A small-molecule ligand and the protein it binds are described below.
Small molecule (SMILES): C#CCN1C(=O)[C@@H](C)N(CC2CC2)c2nc(Nc3cc(F)c(O)c(F)c3)ncc21

Sequence of chain 1.A:
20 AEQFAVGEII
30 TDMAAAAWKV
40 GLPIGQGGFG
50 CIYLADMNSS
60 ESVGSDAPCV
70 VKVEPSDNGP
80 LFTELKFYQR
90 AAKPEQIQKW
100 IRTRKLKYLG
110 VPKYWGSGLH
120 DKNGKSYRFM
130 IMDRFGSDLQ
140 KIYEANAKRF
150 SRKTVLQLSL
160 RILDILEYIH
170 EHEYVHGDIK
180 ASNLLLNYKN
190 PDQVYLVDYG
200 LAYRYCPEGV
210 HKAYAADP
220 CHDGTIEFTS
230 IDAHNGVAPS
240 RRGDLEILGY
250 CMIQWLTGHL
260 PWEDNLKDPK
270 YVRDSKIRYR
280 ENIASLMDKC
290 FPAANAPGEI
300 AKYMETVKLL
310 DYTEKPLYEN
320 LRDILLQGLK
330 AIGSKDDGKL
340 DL

Binding-site contacts:
Ligand atom O2 contacts residue GLU83 of chain 1.A at 3.8 Å.
Ligand atom O1 contacts residue PHE48 of chain 1.A at 3.5 Å.
Ligand atom F1 contacts residue MET131 of chain 1.A at 3.2 Å.
Ligand atom C1 contacts residue PHE134 of chain 1.A at 3.6 Å (hydrophobic).
Ligand atom C1 contacts residue ASP132 of chain 1.A at 3.3 Å.
Ligand atom C2 contacts residue VAL69 of chain 1.A at 3.8 Å (hydrophobic).
Ligand atom C14 contacts residue GLY135 of chain 1.A at 3.4 Å.
Ligand atom C5 contacts residue TYR87 of chain 1.A at 3.9 Å (hydrophobic).
Ligand atom N4 contacts residue ILE43 of chain 1.A at 3.9 Å.
Ligand atom C1 contacts residue MET131 of chain 1.A at 3.7 Å (hydrophobic).
Ligand atom N5 contacts residue ILE43 of chain 1.A at 3.5 Å.
Ligand atom C13 contacts residue LEU184 of chain 1.A at 3.9 Å (hydrophobic).
Ligand atom C19 contacts residue PHE48 of chain 1.A at 3.6 Å (hydrophobic).
Ligand atom C16 contacts residue ILE43 of chain 1.A at 3.5 Å (hydrophobic).
Ligand atom N4 contacts residue GLY135 of chain 1.A at 3.7 Å.
Ligand atom N1 contacts residue PHE134 of chain 1.A at 3.8 Å.
Ligand atom C2 contacts residue ASP132 of chain 1.A at 3.7 Å.
Ligand atom N2 contacts residue PHE134 of chain 1.A at 3.1 Å (h-bond).
Ligand atom C9 contacts residue ILE43 of chain 1.A at 3.5 Å (hydrophobic).
Ligand atom C12 contacts residue PHE48 of chain 1.A at 3.4 Å (hydrophobic).
Ligand atom C6 contacts residue MET131 of chain 1.A at 3.7 Å (hydrophobic).
Ligand atom N2 contacts residue VAL69 of chain 1.A at 3.8 Å.
Ligand atom C16 contacts residue ARG133 of chain 1.A at 3.7 Å.
Ligand atom C17 contacts residue ILE43 of chain 1.A at 3.9 Å (hydrophobic).
Ligand atom C13 contacts residue ASP137 of chain 1.A at 3.9 Å.
Ligand atom C8 contacts residue PHE134 of chain 1.A at 3.2 Å (hydrophobic).
Ligand atom F1 contacts residue TYR87 of chain 1.A at 3.3 Å.
Ligand atom N2 contacts residue ARG133 of chain 1.A at 3.8 Å.
Ligand atom C13 contacts residue PHE48 of chain 1.A at 3.5 Å (hydrophobic).
Ligand atom N1 contacts residue ASP132 of chain 1.A at 3.2 Å (salt-bridge).
Ligand atom O2 contacts residue TYR87 of chain 1.A at 3.0 Å (h-bond).
Ligand atom C17 contacts residue PHE48 of chain 1.A at 3.6 Å (hydrophobic).
Ligand atom N3 contacts residue LEU184 of chain 1.A at 3.8 Å.
Ligand atom F1 contacts residue PRO111 of chain 1.A at 3.2 Å.
Ligand atom F2 contacts residue LYS71 of chain 1.A at 3.4 Å.
Ligand atom C10 contacts residue ILE43 of chain 1.A at 3.4 Å (hydrophobic).
Ligand atom N1 contacts residue VAL69 of chain 1.A at 3.5 Å.
Ligand atom C11 contacts residue PHE48 of chain 1.A at 3.8 Å (hydrophobic).
Ligand atom N3 contacts residue ILE43 of chain 1.A at 3.9 Å.
Ligand atom C14 contacts residue PHE134 of chain 1.A at 3.5 Å (hydrophobic).